Sequence of chain 1.H:
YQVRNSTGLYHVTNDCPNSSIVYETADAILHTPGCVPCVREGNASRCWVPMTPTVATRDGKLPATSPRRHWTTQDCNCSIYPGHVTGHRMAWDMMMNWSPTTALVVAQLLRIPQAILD

The small molecule below binds the protein below.
Small molecule (SMILES): CC(=O)N[C@@H]1[C@@H](O)[C@H](O)[C@@H](CO)O[C@H]1O

Binding-site contacts:
Ligand atom C3 contacts residue ASN43 of chain 1.H at 3.8 Å.
Ligand atom C1 contacts residue ASN43 of chain 1.H at 1.4 Å.
Ligand atom N2 contacts residue ASN43 of chain 1.H at 3.0 Å (h-bond).
Ligand atom C4 contacts residue ASN43 of chain 1.H at 4.2 Å.
Ligand atom C2 contacts residue ASN43 of chain 1.H at 2.5 Å.
Ligand atom O7 contacts residue ASN43 of chain 1.H at 3.1 Å (h-bond).
Ligand atom C8 contacts residue ASN43 of chain 1.H at 4.5 Å.
Ligand atom C7 contacts residue ASN43 of chain 1.H at 3.3 Å.
Ligand atom O5 contacts residue ASN43 of chain 1.H at 2.4 Å (h-bond).
Ligand atom C5 contacts residue ASN43 of chain 1.H at 3.6 Å.